Sequence of chain 1.A:
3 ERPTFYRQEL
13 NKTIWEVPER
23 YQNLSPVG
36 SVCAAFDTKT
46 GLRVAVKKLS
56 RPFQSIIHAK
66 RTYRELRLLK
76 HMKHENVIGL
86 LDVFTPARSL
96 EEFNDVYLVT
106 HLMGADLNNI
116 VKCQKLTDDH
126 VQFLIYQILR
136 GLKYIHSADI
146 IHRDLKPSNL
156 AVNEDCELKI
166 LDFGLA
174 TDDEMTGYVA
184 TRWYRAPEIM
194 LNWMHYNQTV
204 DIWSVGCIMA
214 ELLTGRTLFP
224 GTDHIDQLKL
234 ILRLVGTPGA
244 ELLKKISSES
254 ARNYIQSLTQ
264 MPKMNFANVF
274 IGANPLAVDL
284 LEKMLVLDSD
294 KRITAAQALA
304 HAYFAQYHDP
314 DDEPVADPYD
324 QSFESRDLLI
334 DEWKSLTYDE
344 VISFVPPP

Binding-site contacts:
Ligand atom CAA contacts residue ILE83 of chain 1.A at 3.9 Å (hydrophobic).
Ligand atom CLAY contacts residue LEU107 of chain 1.A at 3.6 Å.
Ligand atom CAU contacts residue ALA110 of chain 1.A at 3.6 Å (hydrophobic).
Ligand atom CLAZ contacts residue LEU166 of chain 1.A at 4.0 Å.
Ligand atom CAO contacts residue HIS106 of chain 1.A at 4.0 Å.
Ligand atom CAF contacts residue LEU103 of chain 1.A at 3.5 Å (hydrophobic).
Ligand atom CAB contacts residue ILE83 of chain 1.A at 3.5 Å (hydrophobic).
Ligand atom CLAZ contacts residue ALA156 of chain 1.A at 3.6 Å.
Ligand atom FAG contacts residue THR105 of chain 1.A at 3.1 Å.
Ligand atom CLAZ contacts residue ALA110 of chain 1.A at 3.7 Å.
Ligand atom FAG contacts residue LEU103 of chain 1.A at 3.2 Å.
Ligand atom CBG contacts residue ASP167 of chain 1.A at 3.1 Å.
Ligand atom FAG contacts residue LEU74 of chain 1.A at 3.6 Å.
Ligand atom CAP contacts residue HIS106 of chain 1.A at 3.3 Å.
Ligand atom CAB contacts residue THR105 of chain 1.A at 3.8 Å.
Ligand atom CAT contacts residue ALA110 of chain 1.A at 3.8 Å (hydrophobic).
Ligand atom CAA contacts residue THR105 of chain 1.A at 3.1 Å.
Ligand atom OBA contacts residue GLY109 of chain 1.A at 3.0 Å (h-bond).
Ligand atom FAH contacts residue VAL51 of chain 1.A at 3.9 Å.
Ligand atom CBF contacts residue ASP167 of chain 1.A at 3.4 Å.
Ligand atom CAW contacts residue GLY109 of chain 1.A at 3.4 Å.
Ligand atom CLAY contacts residue VAL29 of chain 1.A at 4.0 Å.
Ligand atom CAO contacts residue ALA50 of chain 1.A at 3.3 Å (hydrophobic).
Ligand atom OBA contacts residue MET108 of chain 1.A at 2.6 Å (h-bond).
Ligand atom CAV contacts residue ALA110 of chain 1.A at 3.9 Å (hydrophobic).
Ligand atom CBG contacts residue LEU166 of chain 1.A at 3.7 Å (hydrophobic).
Ligand atom CAA contacts residue LYS52 of chain 1.A at 4.0 Å.
Ligand atom OBA contacts residue LEU107 of chain 1.A at 3.6 Å.
Ligand atom NAQ contacts residue MET108 of chain 1.A at 3.8 Å.
Ligand atom CAU contacts residue GLY109 of chain 1.A at 3.9 Å.
Ligand atom CAE contacts residue THR105 of chain 1.A at 3.9 Å.
Ligand atom CAW contacts residue VAL29 of chain 1.A at 4.0 Å (hydrophobic).
Ligand atom FAH contacts residue VAL37 of chain 1.A at 3.5 Å.
Ligand atom FAH contacts residue ALA50 of chain 1.A at 3.1 Å.
Ligand atom CAB contacts residue LYS52 of chain 1.A at 4.0 Å.
Ligand atom NAQ contacts residue ALA50 of chain 1.A at 4.0 Å.
Ligand atom CAV contacts residue GLY109 of chain 1.A at 3.1 Å.
Ligand atom CAF contacts residue LYS52 of chain 1.A at 3.7 Å.
Ligand atom CAP contacts residue ALA50 of chain 1.A at 3.3 Å (hydrophobic).
Ligand atom CAF contacts residue THR105 of chain 1.A at 3.1 Å.

A protein and the small-molecule ligand that binds it are described below.
Small molecule (SMILES): [O-][n+]1ccc2c(-c3ccc(F)cc3F)cc(C3CCNCC3)nc2c1-c1c(Cl)cccc1Cl